Binding-site contacts:
Ligand atom C9 contacts residue HIS174 of chain 2.A at 3.8 Å.
Ligand atom O4 contacts residue ALA125 of chain 2.A at 3.9 Å.
Ligand atom C8 contacts residue GLN213 of chain 2.A at 3.5 Å.
Ligand atom O1B contacts residue THR126 of chain 2.A at 3.0 Å (h-bond).
Ligand atom C9 contacts residue SER176 of chain 2.A at 3.9 Å.
Ligand atom O1A contacts residue THR126 of chain 2.A at 3.4 Å.
Ligand atom O1B contacts residue SER127 of chain 2.A at 3.9 Å.
Ligand atom O1B contacts residue LEU217 of chain 2.A at 3.9 Å.
Ligand atom O6 contacts residue VAL177 of chain 2.A at 3.6 Å.
Ligand atom O8 contacts residue TYR88 of chain 2.A at 3.2 Å (h-bond).
Ligand atom C11 contacts residue LEU185 of chain 2.A at 4.2 Å (hydrophobic).
Ligand atom C6 contacts residue ALA125 of chain 2.A at 4.1 Å (hydrophobic).
Ligand atom C6 contacts residue SER127 of chain 2.A at 4.2 Å.
Ligand atom C5 contacts residue ALA125 of chain 2.A at 3.9 Å (hydrophobic).
Ligand atom O9 contacts residue VAL177 of chain 2.A at 3.6 Å.
Ligand atom C7 contacts residue TRP142 of chain 2.A at 4.0 Å (hydrophobic).
Ligand atom C1 contacts residue THR126 of chain 2.A at 3.6 Å.
Ligand atom C8 contacts residue TYR88 of chain 2.A at 3.9 Å (hydrophobic).
Ligand atom C1 contacts residue SER127 of chain 2.A at 3.7 Å.
Ligand atom C10 contacts residue LEU185 of chain 2.A at 4.0 Å (hydrophobic).
Ligand atom O9 contacts residue TYR88 of chain 2.A at 3.8 Å.
Ligand atom C4 contacts residue ALA125 of chain 2.A at 3.5 Å (hydrophobic).
Ligand atom C11 contacts residue ALA125 of chain 2.A at 4.1 Å (hydrophobic).
Ligand atom C11 contacts residue TRP142 of chain 2.A at 3.9 Å (hydrophobic).
Ligand atom C11 contacts residue GLY124 of chain 2.A at 4.1 Å.
Ligand atom C4 contacts residue SER127 of chain 2.A at 4.0 Å.
Ligand atom C5 contacts residue LEU217 of chain 2.A at 3.7 Å (hydrophobic).
Ligand atom O9 contacts residue SER176 of chain 2.A at 3.3 Å (h-bond).
Ligand atom C4 contacts residue LEU217 of chain 2.A at 3.9 Å (hydrophobic).
Ligand atom C2 contacts residue GLN213 of chain 2.A at 4.0 Å.
Ligand atom C9 contacts residue TYR88 of chain 2.A at 3.3 Å (hydrophobic).
Ligand atom O10 contacts residue LEU185 of chain 2.A at 3.1 Å.
Ligand atom O1 contacts residue GLN213 of chain 2.A at 4.1 Å.
Ligand atom C3 contacts residue LEU217 of chain 2.A at 4.2 Å (hydrophobic).
Ligand atom O1A contacts residue SER127 of chain 2.A at 2.7 Å (h-bond).
Ligand atom N5 contacts residue ALA125 of chain 2.A at 3.3 Å (h-bond).
Ligand atom C11 contacts residue LEU144 of chain 2.A at 3.9 Å (hydrophobic).
Ligand atom C10 contacts residue TRP142 of chain 2.A at 4.1 Å (hydrophobic).
Ligand atom C10 contacts residue ALA125 of chain 2.A at 4.2 Å (hydrophobic).
Ligand atom O3 contacts residue GLY216 of chain 2.A at 3.6 Å (h-bond).

A protein and the small-molecule ligand that binds it are described below.
Small molecule (SMILES): CC(=O)N[C@@H]1[C@@H](O)[C@H](O[C@@H]2O[C@H](CO)[C@H](O)[C@H](O[C@]3(C(=O)O)C[C@H](O)[C@@H](NC(C)=O)[C@H]([C@H](O)[C@H](O)CO)O3)[C@H]2O)[C@@H](CO)O[C@H]1O

Sequence of chain 2.A:
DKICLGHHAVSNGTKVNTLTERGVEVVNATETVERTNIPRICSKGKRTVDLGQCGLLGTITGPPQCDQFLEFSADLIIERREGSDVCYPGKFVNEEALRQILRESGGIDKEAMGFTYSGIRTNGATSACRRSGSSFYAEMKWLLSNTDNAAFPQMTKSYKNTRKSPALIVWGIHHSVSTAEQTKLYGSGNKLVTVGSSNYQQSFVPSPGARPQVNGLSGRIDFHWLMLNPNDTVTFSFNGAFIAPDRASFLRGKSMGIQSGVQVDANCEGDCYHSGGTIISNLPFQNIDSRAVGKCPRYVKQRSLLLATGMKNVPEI